Sequence of chain 1.B:
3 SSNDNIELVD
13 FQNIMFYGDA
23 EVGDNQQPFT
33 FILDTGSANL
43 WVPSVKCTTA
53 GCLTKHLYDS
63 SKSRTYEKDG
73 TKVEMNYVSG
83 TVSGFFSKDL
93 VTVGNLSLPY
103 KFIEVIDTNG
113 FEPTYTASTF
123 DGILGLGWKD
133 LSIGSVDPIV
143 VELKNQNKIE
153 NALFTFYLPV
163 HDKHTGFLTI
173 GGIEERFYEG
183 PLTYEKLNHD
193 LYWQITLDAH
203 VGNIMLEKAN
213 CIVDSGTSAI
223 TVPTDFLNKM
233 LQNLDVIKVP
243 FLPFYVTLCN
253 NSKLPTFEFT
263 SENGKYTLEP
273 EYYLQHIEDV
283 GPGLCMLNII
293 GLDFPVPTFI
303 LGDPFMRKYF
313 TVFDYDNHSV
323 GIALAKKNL

This protein binds this small molecule.
Small molecule (SMILES): CC(C)CC(=O)N[C@H](C(=O)N[C@H](C(=O)N[C@@H](CC(C)C)[C@@H](O)CC(=O)N[C@@H](C)C(=O)N[C@@H](CC(C)C)[C@@H](O)CC(=O)O)C(C)C)C(C)C

Binding-site contacts:
Ligand atom C contacts residue SER220 of chain 1.B at 3.6 Å.
Ligand atom O contacts residue VAL80 of chain 1.B at 2.9 Å (h-bond).
Ligand atom C contacts residue ASN78 of chain 1.B at 3.4 Å.
Ligand atom CG1 contacts residue THR219 of chain 1.B at 3.7 Å.
Ligand atom CG2 contacts residue ILE292 of chain 1.B at 3.5 Å (hydrophobic).
Ligand atom C contacts residue TYR194 of chain 1.B at 3.6 Å (hydrophobic).
Ligand atom O contacts residue GLY218 of chain 1.B at 3.7 Å.
Ligand atom CB contacts residue GLY38 of chain 1.B at 3.7 Å.
Ligand atom O contacts residue VAL80 of chain 1.B at 3.4 Å.
Ligand atom CA contacts residue THR219 of chain 1.B at 3.6 Å.
Ligand atom CB contacts residue VAL80 of chain 1.B at 3.7 Å (hydrophobic).
Ligand atom O contacts residue SER220 of chain 1.B at 2.9 Å (h-bond).
Ligand atom O contacts residue THR219 of chain 1.B at 3.2 Å.
Ligand atom CA contacts residue SER81 of chain 1.B at 3.4 Å.
Ligand atom CD2 contacts residue VAL80 of chain 1.B at 3.6 Å (hydrophobic).
Ligand atom C contacts residue SER81 of chain 1.B at 3.5 Å.
Ligand atom O contacts residue TYR194 of chain 1.B at 2.6 Å (h-bond).
Ligand atom N contacts residue SER220 of chain 1.B at 2.8 Å (h-bond).
Ligand atom CB contacts residue ASN78 of chain 1.B at 3.7 Å.
Ligand atom C contacts residue LEU133 of chain 1.B at 3.7 Å (hydrophobic).
Ligand atom N contacts residue SER81 of chain 1.B at 2.6 Å (h-bond).
Ligand atom OH contacts residue ASP36 of chain 1.B at 2.7 Å (salt-bridge).
Ligand atom CD2 contacts residue ILE125 of chain 1.B at 3.7 Å (hydrophobic).
Ligand atom CG1 contacts residue VAL80 of chain 1.B at 3.6 Å (hydrophobic).
Ligand atom CA contacts residue ASN78 of chain 1.B at 3.3 Å.
Ligand atom N contacts residue GLY218 of chain 1.B at 3.6 Å (h-bond).
Ligand atom CA contacts residue SER220 of chain 1.B at 3.4 Å.
Ligand atom CM contacts residue ASP216 of chain 1.B at 3.6 Å.
Ligand atom O contacts residue SER81 of chain 1.B at 3.0 Å (h-bond).
Ligand atom CB contacts residue GLY218 of chain 1.B at 3.1 Å.
Ligand atom N contacts residue ASN78 of chain 1.B at 2.7 Å (h-bond).
Ligand atom N contacts residue GLY38 of chain 1.B at 3.0 Å (h-bond).
Ligand atom OH contacts residue ASP216 of chain 1.B at 2.5 Å (salt-bridge).
Ligand atom CH contacts residue ASP216 of chain 1.B at 3.6 Å.
Ligand atom CH contacts residue ASP36 of chain 1.B at 3.1 Å.
Ligand atom O contacts residue TYR79 of chain 1.B at 3.1 Å.
Ligand atom CA contacts residue TYR79 of chain 1.B at 3.7 Å (hydrophobic).
Ligand atom CM contacts residue GLY38 of chain 1.B at 3.7 Å.
Ligand atom OXT contacts residue LEU133 of chain 1.B at 3.0 Å (h-bond).
Ligand atom N contacts residue TYR79 of chain 1.B at 3.7 Å.